A protein and the small-molecule ligand that binds it are described below.
Small molecule (SMILES): CC(=O)N[C@H]1[C@H](O[C@H]2[C@H](O)[C@@H](NC(C)=O)CO[C@@H]2CO)O[C@H](CO)[C@@H](O[C@@H]2O[C@H](CO)[C@@H](O)[C@H](O)[C@@H]2O)[C@@H]1O

Binding-site contacts:
Ligand atom C7 contacts residue ASN199 of chain 1.F at 3.6 Å.
Ligand atom O7 contacts residue SER112 of chain 1.F at 3.2 Å.
Ligand atom C2 contacts residue ASN199 of chain 1.F at 2.7 Å.
Ligand atom C4 contacts residue ASN199 of chain 1.F at 4.1 Å.
Ligand atom N2 contacts residue ASN199 of chain 1.F at 3.1 Å (h-bond).
Ligand atom C6 contacts residue ASP106 of chain 1.F at 4.5 Å.
Ligand atom C8 contacts residue ASN199 of chain 1.F at 3.0 Å.
Ligand atom C5 contacts residue ASN199 of chain 1.F at 3.2 Å.
Ligand atom C7 contacts residue SER112 of chain 1.F at 4.2 Å.
Ligand atom C3 contacts residue ASN199 of chain 1.F at 3.7 Å.
Ligand atom C6 contacts residue ASN199 of chain 1.F at 4.3 Å.
Ligand atom C6 contacts residue VAL107 of chain 1.F at 4.5 Å (hydrophobic).
Ligand atom C8 contacts residue SER200 of chain 1.F at 4.2 Å.
Ligand atom O6 contacts residue ASP106 of chain 1.F at 4.1 Å.
Ligand atom O5 contacts residue VAL107 of chain 1.F at 3.8 Å.
Ligand atom C1 contacts residue ASN199 of chain 1.F at 1.4 Å.
Ligand atom O5 contacts residue ASN199 of chain 1.F at 2.3 Å (h-bond).
Ligand atom O6 contacts residue VAL107 of chain 1.F at 3.7 Å.
Ligand atom C1 contacts residue VAL107 of chain 1.F at 3.6 Å (hydrophobic).
Ligand atom O6 contacts residue ASN199 of chain 1.F at 4.0 Å.
Ligand atom C5 contacts residue VAL107 of chain 1.F at 4.0 Å (hydrophobic).

Sequence of chain 1.F:
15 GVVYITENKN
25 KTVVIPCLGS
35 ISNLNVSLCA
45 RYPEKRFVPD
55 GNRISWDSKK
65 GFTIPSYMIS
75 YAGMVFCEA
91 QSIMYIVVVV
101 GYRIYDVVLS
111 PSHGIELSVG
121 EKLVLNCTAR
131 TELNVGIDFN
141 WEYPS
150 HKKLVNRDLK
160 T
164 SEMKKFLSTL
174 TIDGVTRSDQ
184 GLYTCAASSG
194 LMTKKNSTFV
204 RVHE